This protein binds this small molecule.
Small molecule (SMILES): NCC(=O)O

Binding-site contacts:
Ligand atom C contacts residue LEU517 of chain 1.A at 3.6 Å (hydrophobic).
Ligand atom O contacts residue THR518 of chain 1.A at 3.6 Å (h-bond).
Ligand atom N contacts residue ASP732 of chain 1.A at 3.5 Å (salt-bridge).
Ligand atom CA contacts residue PHE484 of chain 1.A at 3.7 Å (hydrophobic).
Ligand atom CA contacts residue THR518 of chain 1.A at 3.3 Å.
Ligand atom N contacts residue TRP731 of chain 1.A at 4.2 Å.
Ligand atom C contacts residue SER688 of chain 1.A at 3.0 Å.
Ligand atom O contacts residue PHE484 of chain 1.A at 2.9 Å.
Ligand atom CA contacts residue TRP731 of chain 1.A at 4.3 Å (hydrophobic).
Ligand atom O contacts residue PRO516 of chain 1.A at 2.9 Å (h-bond).
Ligand atom C contacts residue PRO516 of chain 1.A at 3.1 Å (hydrophobic).
Ligand atom O contacts residue SER688 of chain 1.A at 4.1 Å.
Ligand atom O contacts residue LEU517 of chain 1.A at 3.1 Å.
Ligand atom C contacts residue ARG523 of chain 1.A at 3.4 Å.
Ligand atom CA contacts residue PRO516 of chain 1.A at 3.2 Å (hydrophobic).
Ligand atom C contacts residue THR518 of chain 1.A at 3.2 Å.
Ligand atom N contacts residue THR518 of chain 1.A at 2.4 Å (h-bond).
Ligand atom CA contacts residue ASP732 of chain 1.A at 4.4 Å.
Ligand atom OXT contacts residue SER688 of chain 1.A at 2.3 Å (h-bond).
Ligand atom N contacts residue PRO516 of chain 1.A at 4.0 Å.
Ligand atom O contacts residue ARG523 of chain 1.A at 3.8 Å.
Ligand atom N contacts residue SER688 of chain 1.A at 2.9 Å (h-bond).
Ligand atom CA contacts residue SER688 of chain 1.A at 3.3 Å.
Ligand atom OXT contacts residue PRO516 of chain 1.A at 3.9 Å.
Ligand atom C contacts residue PHE484 of chain 1.A at 3.6 Å (hydrophobic).
Ligand atom OXT contacts residue THR518 of chain 1.A at 2.6 Å (h-bond).
Ligand atom OXT contacts residue ARG523 of chain 1.A at 2.4 Å (salt-bridge).
Ligand atom OXT contacts residue LEU517 of chain 1.A at 3.6 Å.

Sequence of chain 1.A:
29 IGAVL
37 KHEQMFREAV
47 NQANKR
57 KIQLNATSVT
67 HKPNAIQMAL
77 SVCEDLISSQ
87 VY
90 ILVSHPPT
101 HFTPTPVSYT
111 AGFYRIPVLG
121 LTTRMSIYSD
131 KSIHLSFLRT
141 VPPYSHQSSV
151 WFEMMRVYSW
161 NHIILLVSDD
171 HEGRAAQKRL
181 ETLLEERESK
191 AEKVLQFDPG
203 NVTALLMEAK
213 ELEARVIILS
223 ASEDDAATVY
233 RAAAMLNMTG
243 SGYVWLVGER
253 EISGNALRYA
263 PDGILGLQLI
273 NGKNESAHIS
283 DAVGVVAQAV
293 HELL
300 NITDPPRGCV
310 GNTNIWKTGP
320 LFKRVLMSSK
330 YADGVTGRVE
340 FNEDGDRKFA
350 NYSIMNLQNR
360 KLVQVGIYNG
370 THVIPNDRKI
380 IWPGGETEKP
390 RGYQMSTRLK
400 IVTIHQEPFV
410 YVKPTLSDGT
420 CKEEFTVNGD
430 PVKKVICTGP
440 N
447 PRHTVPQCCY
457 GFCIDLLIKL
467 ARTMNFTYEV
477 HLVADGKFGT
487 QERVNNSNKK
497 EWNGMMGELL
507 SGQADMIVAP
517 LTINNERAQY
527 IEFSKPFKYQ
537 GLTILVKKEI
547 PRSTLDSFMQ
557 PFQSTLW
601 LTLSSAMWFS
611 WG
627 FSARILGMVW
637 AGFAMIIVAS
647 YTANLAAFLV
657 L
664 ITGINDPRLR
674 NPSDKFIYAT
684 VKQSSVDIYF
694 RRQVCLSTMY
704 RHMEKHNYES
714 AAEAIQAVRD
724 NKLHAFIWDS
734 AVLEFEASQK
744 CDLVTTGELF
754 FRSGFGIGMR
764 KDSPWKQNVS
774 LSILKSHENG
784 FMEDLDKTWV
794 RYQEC